Sequence of chain 1.B:
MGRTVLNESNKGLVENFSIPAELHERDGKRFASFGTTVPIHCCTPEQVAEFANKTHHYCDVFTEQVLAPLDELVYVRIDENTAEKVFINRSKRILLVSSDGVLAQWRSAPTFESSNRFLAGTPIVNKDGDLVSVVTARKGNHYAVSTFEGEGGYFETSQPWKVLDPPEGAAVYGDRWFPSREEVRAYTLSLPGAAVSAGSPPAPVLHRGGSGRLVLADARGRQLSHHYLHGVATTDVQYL

The small molecule below binds the protein below.
Small molecule (SMILES): Nc1nc(=O)c2ncn([C@@H]3O[C@H](CO)[C@@H](O)[C@H]3OP(=O)(O)OC[C@H]3O[C@@H](n4cnc5c(N)ncnc54)[C@H](O)[C@@H]3OP(=O)(O)O)c2[nH]1

Sequence of chain 1.A:
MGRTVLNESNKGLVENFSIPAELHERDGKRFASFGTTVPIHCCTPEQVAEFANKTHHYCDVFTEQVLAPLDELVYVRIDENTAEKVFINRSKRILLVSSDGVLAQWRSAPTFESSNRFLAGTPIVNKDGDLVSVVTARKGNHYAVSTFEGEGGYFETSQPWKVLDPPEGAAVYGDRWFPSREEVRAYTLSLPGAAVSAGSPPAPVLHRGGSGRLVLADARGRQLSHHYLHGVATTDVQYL

Binding-site contacts:
Ligand atom O46 contacts residue ALA175 of chain 1.A at 3.5 Å.
Ligand atom C02 contacts residue TYR232 of chain 1.A at 3.3 Å (hydrophobic).
Ligand atom C04 contacts residue TYR232 of chain 1.A at 3.2 Å (hydrophobic).
Ligand atom N06 contacts residue PHE152 of chain 1.B at 3.4 Å.
Ligand atom N40 contacts residue GLU160 of chain 1.B at 3.1 Å (salt-bridge).
Ligand atom N09 contacts residue TYR232 of chain 1.A at 3.7 Å.
Ligand atom C31 contacts residue TYR158 of chain 1.B at 3.5 Å (hydrophobic).
Ligand atom P27 contacts residue ARG185 of chain 1.A at 3.4 Å.
Ligand atom O01 contacts residue ARG111 of chain 1.B at 3.4 Å (salt-bridge).
Ligand atom O44 contacts residue VAL188 of chain 1.A at 3.4 Å.
Ligand atom O29 contacts residue HIS60 of chain 1.B at 3.7 Å.
Ligand atom N03 contacts residue TYR232 of chain 1.A at 3.4 Å.
Ligand atom O29 contacts residue ARG185 of chain 1.A at 2.5 Å (salt-bridge).
Ligand atom N03 contacts residue ARG111 of chain 1.B at 3.5 Å (salt-bridge).
Ligand atom O22 contacts residue ALA175 of chain 1.A at 3.6 Å.
Ligand atom O30 contacts residue HIS60 of chain 1.B at 2.9 Å (h-bond).
Ligand atom O28 contacts residue HIS61 of chain 1.B at 3.5 Å (h-bond).
Ligand atom N05 contacts residue PHE152 of chain 1.B at 3.6 Å.
Ligand atom O32 contacts residue HIS61 of chain 1.B at 2.9 Å (h-bond).
Ligand atom C43 contacts residue TYR158 of chain 1.B at 3.3 Å (hydrophobic).
Ligand atom N03 contacts residue PHE152 of chain 1.B at 3.4 Å.
Ligand atom O45 contacts residue ARG217 of chain 1.A at 3.4 Å (salt-bridge).
Ligand atom P21 contacts residue ARG217 of chain 1.A at 3.3 Å.
Ligand atom C02 contacts residue PHE152 of chain 1.B at 3.5 Å (hydrophobic).
Ligand atom O13 contacts residue PHE152 of chain 1.B at 3.7 Å.
Ligand atom N06 contacts residue TYR232 of chain 1.A at 3.5 Å (h-bond).
Ligand atom O46 contacts residue ARG217 of chain 1.A at 2.1 Å (salt-bridge).
Ligand atom N42 contacts residue GLU160 of chain 1.B at 3.7 Å.
Ligand atom O30 contacts residue ARG185 of chain 1.A at 3.0 Å.
Ligand atom N42 contacts residue TYR177 of chain 1.A at 3.6 Å.
Ligand atom C04 contacts residue PHE152 of chain 1.B at 3.2 Å (hydrophobic).
Ligand atom O01 contacts residue PHE152 of chain 1.B at 3.5 Å (h-bond).
Ligand atom O01 contacts residue TYR232 of chain 1.A at 3.5 Å.
Ligand atom O45 contacts residue TYR232 of chain 1.A at 2.5 Å (h-bond).
Ligand atom C08 contacts residue TYR232 of chain 1.A at 3.4 Å (hydrophobic).
Ligand atom N05 contacts residue HIS61 of chain 1.B at 2.9 Å (h-bond).
Ligand atom C15 contacts residue PHE152 of chain 1.B at 3.6 Å (hydrophobic).
Ligand atom O16 contacts residue ARG185 of chain 1.A at 3.6 Å.
Ligand atom O29 contacts residue HIS61 of chain 1.B at 2.7 Å (h-bond).
Ligand atom O46 contacts residue VAL176 of chain 1.A at 2.9 Å (h-bond).